Sequence of chain 1.B:
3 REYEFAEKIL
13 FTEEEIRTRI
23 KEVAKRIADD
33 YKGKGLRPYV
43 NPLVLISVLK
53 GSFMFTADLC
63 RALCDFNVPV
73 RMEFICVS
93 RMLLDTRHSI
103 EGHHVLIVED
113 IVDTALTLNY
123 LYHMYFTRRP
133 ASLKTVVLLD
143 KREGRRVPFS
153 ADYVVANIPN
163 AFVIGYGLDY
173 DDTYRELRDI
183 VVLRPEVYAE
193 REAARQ

The small molecule below binds the protein below.
Small molecule (SMILES): O=c1[nH]cnc2c1ncn2[C@@H]1O[C@H](COP(=O)(O)O)[C@@H](O)[C@H]1O

Binding-site contacts:
Ligand atom O1P contacts residue ASP115 of chain 1.B at 3.4 Å.
Ligand atom O6 contacts residue LYS143 of chain 1.B at 2.8 Å (salt-bridge).
Ligand atom C3' contacts residue ASP112 of chain 1.B at 3.7 Å.
Ligand atom O2' contacts residue ASP112 of chain 1.B at 2.7 Å (salt-bridge).
Ligand atom C5 contacts residue LYS143 of chain 1.B at 4.0 Å.
Ligand atom O6 contacts residue ALA163 of chain 1.B at 3.5 Å (h-bond).
Ligand atom C6 contacts residue LYS143 of chain 1.B at 3.6 Å.
Ligand atom P contacts residue ALA117 of chain 1.B at 3.8 Å.
Ligand atom O2P contacts residue ILE113 of chain 1.B at 3.7 Å.
Ligand atom P contacts residue ASP115 of chain 1.B at 4.0 Å.
Ligand atom C3' contacts residue ILE113 of chain 1.B at 3.7 Å (hydrophobic).
Ligand atom O5' contacts residue ILE113 of chain 1.B at 4.0 Å.
Ligand atom O3P contacts residue THR119 of chain 1.B at 2.8 Å (h-bond).
Ligand atom O6 contacts residue VAL165 of chain 1.B at 3.1 Å (h-bond).
Ligand atom O2P contacts residue ALA117 of chain 1.B at 3.2 Å (h-bond).
Ligand atom O6 contacts residue PHE164 of chain 1.B at 3.6 Å.
Ligand atom O3P contacts residue THR116 of chain 1.B at 3.9 Å.
Ligand atom N1 contacts residue VAL165 of chain 1.B at 2.7 Å (h-bond).
Ligand atom O3' contacts residue ASP112 of chain 1.B at 2.9 Å (salt-bridge).
Ligand atom O2P contacts residue THR116 of chain 1.B at 3.9 Å.
Ligand atom C2 contacts residue VAL165 of chain 1.B at 3.5 Å (hydrophobic).
Ligand atom C2 contacts residue ASP171 of chain 1.B at 3.5 Å.
Ligand atom C2 contacts residue LEU170 of chain 1.B at 3.9 Å (hydrophobic).
Ligand atom C2' contacts residue ASP112 of chain 1.B at 3.2 Å.
Ligand atom O1P contacts residue ALA117 of chain 1.B at 3.5 Å (h-bond).
Ligand atom N3 contacts residue ASP171 of chain 1.B at 4.1 Å.
Ligand atom O2P contacts residue ASP115 of chain 1.B at 3.0 Å (salt-bridge).
Ligand atom O3' contacts residue GLU111 of chain 1.B at 3.3 Å (salt-bridge).
Ligand atom C5' contacts residue THR119 of chain 1.B at 3.6 Å.
Ligand atom O2P contacts residue VAL114 of chain 1.B at 3.7 Å.
Ligand atom O3' contacts residue ILE113 of chain 1.B at 4.0 Å.
Ligand atom O3P contacts residue ALA117 of chain 1.B at 4.1 Å.
Ligand atom P contacts residue THR116 of chain 1.B at 3.9 Å.
Ligand atom N7 contacts residue LYS143 of chain 1.B at 3.6 Å.
Ligand atom O1P contacts residue THR116 of chain 1.B at 2.8 Å (h-bond).
Ligand atom C6 contacts residue VAL165 of chain 1.B at 3.7 Å (hydrophobic).
Ligand atom C2' contacts residue ILE113 of chain 1.B at 3.5 Å (hydrophobic).
Ligand atom O3P contacts residue LEU118 of chain 1.B at 3.9 Å.
Ligand atom C4 contacts residue ILE113 of chain 1.B at 3.9 Å (hydrophobic).
Ligand atom N9 contacts residue ILE113 of chain 1.B at 4.0 Å.